Binding-site contacts:
Ligand atom C08 contacts residue PHE172 of chain 1.A at 3.6 Å (hydrophobic).
Ligand atom O19 contacts residue LEU122 of chain 1.A at 3.7 Å.
Ligand atom N09 contacts residue ASP123 of chain 1.A at 3.9 Å.
Ligand atom N03 contacts residue VAL173 of chain 1.A at 2.6 Å (h-bond).
Ligand atom O01 contacts residue VAL173 of chain 1.A at 2.9 Å (h-bond).
Ligand atom C17 contacts residue LEU59 of chain 1.A at 3.7 Å (hydrophobic).
Ligand atom O01 contacts residue PHE172 of chain 1.A at 3.2 Å.
Ligand atom C10 contacts residue ASP123 of chain 1.A at 3.4 Å.
Ligand atom O21 contacts residue THR127 of chain 1.A at 3.0 Å.
Ligand atom N05 contacts residue LEU178 of chain 1.A at 3.5 Å.
Ligand atom C02 contacts residue VAL173 of chain 1.A at 3.6 Å (hydrophobic).
Ligand atom C02 contacts residue LYS151 of chain 1.A at 3.6 Å.
Ligand atom O21 contacts residue LEU128 of chain 1.A at 3.0 Å (h-bond).
Ligand atom O01 contacts residue LYS151 of chain 1.A at 2.9 Å (salt-bridge).
Ligand atom N05 contacts residue PHE172 of chain 1.A at 3.6 Å.
Ligand atom C07 contacts residue PHE172 of chain 1.A at 3.6 Å (hydrophobic).
Ligand atom P18 contacts residue GLU119 of chain 1.A at 3.5 Å.
Ligand atom N09 contacts residue LYS151 of chain 1.A at 3.1 Å (salt-bridge).
Ligand atom O01 contacts residue VAL171 of chain 1.A at 3.2 Å (h-bond).
Ligand atom O20 contacts residue LEU126 of chain 1.A at 3.4 Å (h-bond).
Ligand atom C02 contacts residue PHE172 of chain 1.A at 3.3 Å (hydrophobic).
Ligand atom C08 contacts residue LYS151 of chain 1.A at 3.6 Å.
Ligand atom N05 contacts residue VAL173 of chain 1.A at 2.8 Å (h-bond).
Ligand atom O19 contacts residue ALA125 of chain 1.A at 3.0 Å (h-bond).
Ligand atom C17 contacts residue GLU119 of chain 1.A at 3.2 Å.
Ligand atom N05 contacts residue ASP179 of chain 1.A at 2.9 Å (salt-bridge).
Ligand atom P18 contacts residue THR127 of chain 1.A at 3.5 Å.
Ligand atom O20 contacts residue THR127 of chain 1.A at 2.8 Å (h-bond).
Ligand atom C08 contacts residue ILE121 of chain 1.A at 3.8 Å (hydrophobic).
Ligand atom O19 contacts residue THR124 of chain 1.A at 3.4 Å (h-bond).
Ligand atom C04 contacts residue PHE172 of chain 1.A at 3.4 Å (hydrophobic).
Ligand atom C17 contacts residue ILE121 of chain 1.A at 3.6 Å (hydrophobic).
Ligand atom C15 contacts residue LEU59 of chain 1.A at 3.8 Å (hydrophobic).
Ligand atom O21 contacts residue GLU119 of chain 1.A at 2.8 Å (salt-bridge).
Ligand atom C04 contacts residue VAL173 of chain 1.A at 3.1 Å (hydrophobic).
Ligand atom N06 contacts residue PHE172 of chain 1.A at 3.5 Å.
Ligand atom N03 contacts residue PHE172 of chain 1.A at 3.4 Å.
Ligand atom O20 contacts residue THR124 of chain 1.A at 3.3 Å (h-bond).
Ligand atom C17 contacts residue THR127 of chain 1.A at 3.7 Å.
Ligand atom O19 contacts residue ASP123 of chain 1.A at 2.8 Å (salt-bridge).

This protein binds this small molecule.
Small molecule (SMILES): Nc1nc2c(ncn2CCCCCCP(=O)(O)O)c(=O)[nH]1

Sequence of chain 1.A:
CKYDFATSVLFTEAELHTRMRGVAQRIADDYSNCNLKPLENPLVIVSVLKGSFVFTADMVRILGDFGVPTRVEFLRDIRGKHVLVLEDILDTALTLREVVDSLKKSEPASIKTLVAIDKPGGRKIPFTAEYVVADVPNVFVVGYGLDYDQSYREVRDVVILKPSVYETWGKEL